Sequence of chain 6.A:
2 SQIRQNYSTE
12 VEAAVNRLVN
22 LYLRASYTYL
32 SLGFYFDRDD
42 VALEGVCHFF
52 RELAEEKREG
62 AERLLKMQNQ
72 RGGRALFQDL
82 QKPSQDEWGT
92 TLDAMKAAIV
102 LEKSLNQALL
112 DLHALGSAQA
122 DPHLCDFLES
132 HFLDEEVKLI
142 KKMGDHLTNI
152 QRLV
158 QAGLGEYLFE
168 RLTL

Sequence of chain 20.A:
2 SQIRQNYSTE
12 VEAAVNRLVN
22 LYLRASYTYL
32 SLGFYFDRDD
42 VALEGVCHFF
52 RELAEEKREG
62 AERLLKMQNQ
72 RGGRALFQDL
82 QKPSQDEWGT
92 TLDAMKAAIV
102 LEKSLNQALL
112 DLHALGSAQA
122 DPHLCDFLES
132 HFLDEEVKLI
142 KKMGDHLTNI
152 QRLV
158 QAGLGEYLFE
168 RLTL

The small molecule below binds the protein below.
Small molecule (SMILES): CCC[C@H](C)C1(CC)C(=O)NC(=O)NC1=O

Binding-site contacts:
Ligand atom C12 contacts residue RAV1 of chain 6.J at 0.3 Å.
Ligand atom C16 contacts residue SER27 of chain 20.A at 3.7 Å.
Ligand atom C14 contacts residue RAV1 of chain 6.J at 1.3 Å.
Ligand atom C16 contacts residue RAV1 of chain 6.J at 0.7 Å.
Ligand atom C13 contacts residue RAV1 of chain 6.J at 1.5 Å.
Ligand atom C15 contacts residue RAV1 of chain 6.J at 0.7 Å.
Ligand atom C4 contacts residue ARG59 of chain 20.A at 3.9 Å.
Ligand atom C12 contacts residue LEU81 of chain 20.A at 3.8 Å (hydrophobic).
Ligand atom C12 contacts residue LEU81 of chain 6.A at 3.9 Å (hydrophobic).
Ligand atom O8 contacts residue RAV1 of chain 6.J at 0.5 Å (h-bond).
Ligand atom C18 contacts residue LEU81 of chain 6.A at 3.2 Å (hydrophobic).
Ligand atom N3 contacts residue RAV1 of chain 6.J at 0.8 Å.
Ligand atom O7 contacts residue RAV1 of chain 6.J at 0.5 Å (h-bond).
Ligand atom C14 contacts residue SER27 of chain 20.A at 2.8 Å.
Ligand atom N3 contacts residue ARG59 of chain 20.A at 3.6 Å.
Ligand atom C14 contacts residue TYR28 of chain 20.A at 3.6 Å (hydrophobic).
Ligand atom N5 contacts residue RAV1 of chain 6.J at 1.3 Å.
Ligand atom O8 contacts residue LEU24 of chain 20.A at 2.9 Å.
Ligand atom N5 contacts residue SER27 of chain 6.A at 2.7 Å (h-bond).
Ligand atom C2 contacts residue RAV1 of chain 6.J at 1.3 Å.
Ligand atom O7 contacts residue LEU24 of chain 6.A at 3.2 Å.
Ligand atom C15 contacts residue ARG59 of chain 6.A at 3.5 Å.
Ligand atom C17 contacts residue ALA55 of chain 20.A at 3.9 Å (hydrophobic).
Ligand atom C18 contacts residue LEU81 of chain 20.A at 3.9 Å (hydrophobic).
Ligand atom O9 contacts residue SER27 of chain 6.A at 3.2 Å (h-bond).
Ligand atom O9 contacts residue RAV1 of chain 6.J at 0.7 Å.
Ligand atom C17 contacts residue SER27 of chain 20.A at 3.3 Å.
Ligand atom O9 contacts residue ARG59 of chain 20.A at 4.0 Å.
Ligand atom C14 contacts residue LEU24 of chain 20.A at 3.8 Å (hydrophobic).
Ligand atom C1 contacts residue RAV1 of chain 6.J at 0.1 Å.
Ligand atom N5 contacts residue ARG59 of chain 6.A at 4.0 Å.
Ligand atom C6 contacts residue SER27 of chain 6.A at 3.7 Å.
Ligand atom C18 contacts residue RAV1 of chain 6.J at 1.3 Å.
Ligand atom O7 contacts residue SER27 of chain 6.A at 3.8 Å.
Ligand atom C6 contacts residue RAV1 of chain 6.J at 1.3 Å.
Ligand atom C17 contacts residue ARG59 of chain 6.A at 3.9 Å.
Ligand atom C2 contacts residue LEU24 of chain 20.A at 3.8 Å (hydrophobic).
Ligand atom C4 contacts residue SER27 of chain 6.A at 3.4 Å.
Ligand atom C4 contacts residue RAV1 of chain 6.J at 0.7 Å.
Ligand atom C17 contacts residue RAV1 of chain 6.J at 0.9 Å.